Sequence of chain 2.A:
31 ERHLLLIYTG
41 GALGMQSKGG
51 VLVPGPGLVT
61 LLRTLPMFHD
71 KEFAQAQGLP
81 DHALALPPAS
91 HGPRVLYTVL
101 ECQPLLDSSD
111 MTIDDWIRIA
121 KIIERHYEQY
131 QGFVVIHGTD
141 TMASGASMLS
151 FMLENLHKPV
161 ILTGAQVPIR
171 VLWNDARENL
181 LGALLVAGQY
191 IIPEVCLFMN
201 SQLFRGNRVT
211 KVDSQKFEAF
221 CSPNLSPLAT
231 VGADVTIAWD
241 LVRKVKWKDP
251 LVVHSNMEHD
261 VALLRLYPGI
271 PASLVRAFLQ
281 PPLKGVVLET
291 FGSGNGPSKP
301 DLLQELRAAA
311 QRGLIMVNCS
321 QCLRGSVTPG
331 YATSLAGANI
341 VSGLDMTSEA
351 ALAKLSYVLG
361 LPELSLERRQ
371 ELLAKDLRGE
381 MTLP

This protein binds this small molecule.
Small molecule (SMILES): NC(=O)C[C@H](N)C(=O)O

Sequence of chain 2.D:
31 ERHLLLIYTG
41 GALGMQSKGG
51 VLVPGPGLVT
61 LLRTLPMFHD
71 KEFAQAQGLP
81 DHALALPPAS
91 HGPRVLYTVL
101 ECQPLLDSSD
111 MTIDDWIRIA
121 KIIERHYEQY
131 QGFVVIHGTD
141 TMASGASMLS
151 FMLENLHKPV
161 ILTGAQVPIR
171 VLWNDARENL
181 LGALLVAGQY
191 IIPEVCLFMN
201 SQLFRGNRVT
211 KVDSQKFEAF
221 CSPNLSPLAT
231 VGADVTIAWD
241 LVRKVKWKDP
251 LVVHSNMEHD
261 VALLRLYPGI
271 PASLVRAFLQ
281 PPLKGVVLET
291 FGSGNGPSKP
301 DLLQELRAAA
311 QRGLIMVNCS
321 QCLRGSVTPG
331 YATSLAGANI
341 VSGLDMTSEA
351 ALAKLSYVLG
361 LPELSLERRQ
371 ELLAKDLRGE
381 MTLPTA

Binding-site contacts:
Ligand atom CB contacts residue TYR331 of chain 2.A at 3.6 Å (hydrophobic).
Ligand atom OD1 contacts residue GLY41 of chain 2.D at 4.2 Å.
Ligand atom OXT contacts residue SER108 of chain 2.D at 2.9 Å (h-bond).
Ligand atom CG contacts residue ALA42 of chain 2.D at 3.3 Å (hydrophobic).
Ligand atom C contacts residue THR139 of chain 2.D at 3.8 Å.
Ligand atom OXT contacts residue MET45 of chain 2.D at 3.6 Å.
Ligand atom OXT contacts residue GLY41 of chain 2.D at 3.4 Å.
Ligand atom ND2 contacts residue THR139 of chain 2.D at 3.0 Å (h-bond).
Ligand atom ND2 contacts residue ALA42 of chain 2.D at 3.2 Å.
Ligand atom OXT contacts residue GLY138 of chain 2.D at 3.3 Å.
Ligand atom CG contacts residue ALA165 of chain 2.D at 3.6 Å (hydrophobic).
Ligand atom OXT contacts residue ALA42 of chain 2.D at 3.9 Å.
Ligand atom C contacts residue GLY138 of chain 2.D at 3.5 Å.
Ligand atom N contacts residue ASP107 of chain 2.D at 2.9 Å (salt-bridge).
Ligand atom N contacts residue ASP140 of chain 2.D at 2.7 Å (salt-bridge).
Ligand atom O contacts residue ASP140 of chain 2.D at 3.0 Å (salt-bridge).
Ligand atom CG contacts residue THR139 of chain 2.D at 2.9 Å.
Ligand atom OD1 contacts residue ALA165 of chain 2.D at 3.6 Å (h-bond).
Ligand atom N contacts residue TYR331 of chain 2.A at 3.5 Å.
Ligand atom CB contacts residue ASP140 of chain 2.D at 3.5 Å.
Ligand atom CG contacts residue TYR331 of chain 2.A at 3.7 Å (hydrophobic).
Ligand atom C contacts residue ASP140 of chain 2.D at 3.7 Å.
Ligand atom O contacts residue SER108 of chain 2.D at 2.5 Å (h-bond).
Ligand atom C contacts residue ASP107 of chain 2.D at 3.6 Å.
Ligand atom CA contacts residue TYR331 of chain 2.A at 3.7 Å (hydrophobic).
Ligand atom O contacts residue GLY138 of chain 2.D at 3.2 Å.
Ligand atom ND2 contacts residue ALA165 of chain 2.D at 2.8 Å (h-bond).
Ligand atom OD1 contacts residue THR139 of chain 2.D at 2.9 Å (h-bond).
Ligand atom ND2 contacts residue GLN166 of chain 2.D at 3.6 Å.
Ligand atom C contacts residue SER108 of chain 2.D at 3.5 Å.
Ligand atom CB contacts residue THR139 of chain 2.D at 3.2 Å.
Ligand atom O contacts residue THR139 of chain 2.D at 3.1 Å (h-bond).
Ligand atom OD1 contacts residue ALA42 of chain 2.D at 3.2 Å (h-bond).
Ligand atom OXT contacts residue ASP107 of chain 2.D at 3.5 Å.
Ligand atom N contacts residue ASN295 of chain 2.A at 3.7 Å.
Ligand atom OD1 contacts residue GLY138 of chain 2.D at 3.4 Å.
Ligand atom ND2 contacts residue TYR331 of chain 2.A at 3.2 Å (h-bond).
Ligand atom CA contacts residue ASP107 of chain 2.D at 3.7 Å.
Ligand atom CA contacts residue ASP140 of chain 2.D at 3.6 Å.
Ligand atom O contacts residue ASP107 of chain 2.D at 4.0 Å.